Sequence of chain 1.B:
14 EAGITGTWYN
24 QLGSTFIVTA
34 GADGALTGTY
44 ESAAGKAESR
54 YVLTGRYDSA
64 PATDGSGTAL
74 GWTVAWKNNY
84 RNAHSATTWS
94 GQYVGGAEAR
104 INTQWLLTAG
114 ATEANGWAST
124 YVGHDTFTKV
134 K

Binding-site contacts:
Ligand atom C17 contacts residue LYS49 of chain 2.B at 3.7 Å.
Ligand atom C23 contacts residue LYS49 of chain 2.B at 3.6 Å.
Ligand atom C05 contacts residue SER45 of chain 2.B at 3.7 Å.
Ligand atom C01 contacts residue TRP120 of chain 1.B at 3.7 Å (hydrophobic).
Ligand atom O07 contacts residue LYS49 of chain 2.B at 2.8 Å (salt-bridge).
Ligand atom C08 contacts residue TRP120 of chain 1.B at 3.7 Å (hydrophobic).
Ligand atom C28 contacts residue ALA121 of chain 2.B at 3.2 Å (hydrophobic).
Ligand atom C05 contacts residue SER27 of chain 2.B at 3.6 Å.
Ligand atom N09 contacts residue SER88 of chain 2.B at 3.1 Å (h-bond).
Ligand atom C05 contacts residue LEU25 of chain 2.B at 3.6 Å (hydrophobic).
Ligand atom C14 contacts residue SER45 of chain 2.B at 3.4 Å.
Ligand atom C05 contacts residue ASN23 of chain 2.B at 3.8 Å.
Ligand atom O03 contacts residue ASN23 of chain 2.B at 3.0 Å (h-bond).
Ligand atom C10 contacts residue TRP108 of chain 2.B at 3.7 Å (hydrophobic).
Ligand atom O03 contacts residue SER27 of chain 2.B at 2.6 Å (h-bond).
Ligand atom S04 contacts residue TRP92 of chain 2.B at 3.7 Å.
Ligand atom N02 contacts residue ASP128 of chain 2.B at 2.8 Å (salt-bridge).
Ligand atom S04 contacts residue TRP79 of chain 2.B at 3.7 Å.
Ligand atom C12 contacts residue TRP108 of chain 2.B at 3.3 Å (hydrophobic).
Ligand atom C28 contacts residue SER122 of chain 2.B at 3.7 Å.
Ligand atom C17 contacts residue TRP79 of chain 2.B at 3.6 Å (hydrophobic).
Ligand atom N13 contacts residue SER122 of chain 2.B at 3.6 Å.
Ligand atom C27 contacts residue ALA112 of chain 2.B at 3.6 Å (hydrophobic).
Ligand atom C19 contacts residue SER88 of chain 2.B at 3.4 Å.
Ligand atom C19 contacts residue ALA86 of chain 2.B at 3.5 Å (hydrophobic).
Ligand atom S04 contacts residue THR90 of chain 2.B at 3.4 Å (h-bond).
Ligand atom N13 contacts residue ALA121 of chain 2.B at 2.7 Å (h-bond).
Ligand atom C05 contacts residue ASP128 of chain 2.B at 3.7 Å.
Ligand atom C16 contacts residue TRP79 of chain 2.B at 3.7 Å (hydrophobic).
Ligand atom C25 contacts residue TYR124 of chain 2.B at 3.7 Å (hydrophobic).
Ligand atom C15 contacts residue LEU110 of chain 2.B at 3.6 Å (hydrophobic).
Ligand atom C21 contacts residue TYR124 of chain 2.B at 3.5 Å (hydrophobic).
Ligand atom C14 contacts residue ALA47 of chain 2.B at 3.5 Å (hydrophobic).
Ligand atom C05 contacts residue TYR43 of chain 2.B at 3.5 Å (hydrophobic).
Ligand atom O07 contacts residue GLY48 of chain 2.B at 3.4 Å.
Ligand atom N02 contacts residue LEU25 of chain 2.B at 3.7 Å.
Ligand atom C24 contacts residue ALA112 of chain 2.B at 3.6 Å (hydrophobic).
Ligand atom C26 contacts residue ALA112 of chain 2.B at 3.5 Å (hydrophobic).
Ligand atom N06 contacts residue SER45 of chain 2.B at 2.9 Å (h-bond).
Ligand atom O03 contacts residue TYR43 of chain 2.B at 2.7 Å (h-bond).

Sequence of chain 2.B:
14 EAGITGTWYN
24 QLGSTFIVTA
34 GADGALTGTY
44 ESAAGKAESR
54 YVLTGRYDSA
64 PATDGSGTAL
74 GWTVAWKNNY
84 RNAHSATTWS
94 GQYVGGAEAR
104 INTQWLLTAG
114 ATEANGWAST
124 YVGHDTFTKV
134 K

The protein below binds the small molecule below.
Small molecule (SMILES): O=C(CCCC[C@@H]1SC[C@@H]2NC(=O)N[C@@H]21)NC1CCN(c2ccncc2)CC1